This protein binds this small molecule.
Small molecule (SMILES): C[C@H](N)C(=O)N[C@@H](CO)C(=O)N[C@H](C(=O)N[C@H](C(=O)NCC(=O)NCC(=O)N[C@@H](CC(N)=O)C(=O)N[C@@H](CO)C(=O)N[C@@H](CCC(N)=O)C(=O)N[C@@H](CCCN=C(N)N)C(=O)NCC(=O)N[C@@H](CO)C(=O)NCC=O)[C@@H](C)O)[C@@H](C)O

Binding-site contacts:
Ligand atom CB contacts residue TYR386 of chain 1.H at 3.6 Å (hydrophobic).
Ligand atom N contacts residue ASN874 of chain 1.H at 3.4 Å (h-bond).
Ligand atom C contacts residue TYR385 of chain 1.H at 3.5 Å (hydrophobic).
Ligand atom CA contacts residue VAL978 of chain 1.H at 3.4 Å (hydrophobic).
Ligand atom N contacts residue TYR385 of chain 1.H at 3.5 Å (h-bond).
Ligand atom CB contacts residue LEU885 of chain 1.H at 3.6 Å (hydrophobic).
Ligand atom N contacts residue GLY59 of chain 1.G at 3.5 Å (h-bond).
Ligand atom OG contacts residue ASN780 of chain 1.H at 2.8 Å (h-bond).
Ligand atom C contacts residue ASN977 of chain 1.H at 3.5 Å.
Ligand atom CA contacts residue ASN874 of chain 1.H at 3.4 Å.
Ligand atom CG2 contacts residue SER61 of chain 1.G at 3.3 Å.
Ligand atom NH1 contacts residue ASP82 of chain 1.G at 2.8 Å (salt-bridge).
Ligand atom CA contacts residue TYR385 of chain 1.H at 3.7 Å (hydrophobic).
Ligand atom NE2 contacts residue ASP80 of chain 1.G at 3.4 Å (salt-bridge).
Ligand atom O contacts residue ASN60 of chain 1.G at 3.3 Å (h-bond).
Ligand atom N contacts residue PHE878 of chain 1.H at 3.6 Å.
Ligand atom CA contacts residue GLY59 of chain 1.G at 3.6 Å.
Ligand atom OE1 contacts residue ARG78 of chain 1.G at 3.6 Å (salt-bridge).
Ligand atom N contacts residue ASN977 of chain 1.H at 3.0 Å (h-bond).
Ligand atom C contacts residue GLY59 of chain 1.G at 3.6 Å.
Ligand atom CA contacts residue ASN977 of chain 1.H at 3.1 Å.
Ligand atom O contacts residue TYR385 of chain 1.H at 3.5 Å.
Ligand atom O contacts residue TYR386 of chain 1.H at 3.5 Å.
Ligand atom O contacts residue THR781 of chain 1.H at 3.6 Å.
Ligand atom CB contacts residue MET387 of chain 1.H at 3.6 Å (hydrophobic).
Ligand atom N contacts residue GLY59 of chain 1.G at 3.6 Å (h-bond).
Ligand atom CA contacts residue GLY59 of chain 1.G at 3.7 Å.
Ligand atom CA contacts residue ASN60 of chain 1.G at 3.5 Å.
Ligand atom C contacts residue ASN874 of chain 1.H at 3.7 Å.
Ligand atom O contacts residue LYS980 of chain 1.H at 3.2 Å.
Ligand atom CB contacts residue VAL978 of chain 1.H at 3.7 Å (hydrophobic).
Ligand atom CD contacts residue ASP80 of chain 1.G at 3.7 Å.
Ligand atom NH2 contacts residue ARG78 of chain 1.G at 3.3 Å (salt-bridge).
Ligand atom N contacts residue ASN874 of chain 1.H at 3.0 Å (h-bond).
Ligand atom N contacts residue ASN977 of chain 1.H at 3.1 Å (h-bond).
Ligand atom OD1 contacts residue LYS980 of chain 1.H at 3.6 Å (salt-bridge).
Ligand atom OE1 contacts residue ASP80 of chain 1.G at 3.5 Å (salt-bridge).
Ligand atom OD1 contacts residue TYR385 of chain 1.H at 3.6 Å.
Ligand atom N contacts residue ASN780 of chain 1.H at 3.5 Å (h-bond).
Ligand atom CG2 contacts residue MET387 of chain 1.H at 3.7 Å (hydrophobic).

Sequence of chain 1.H:
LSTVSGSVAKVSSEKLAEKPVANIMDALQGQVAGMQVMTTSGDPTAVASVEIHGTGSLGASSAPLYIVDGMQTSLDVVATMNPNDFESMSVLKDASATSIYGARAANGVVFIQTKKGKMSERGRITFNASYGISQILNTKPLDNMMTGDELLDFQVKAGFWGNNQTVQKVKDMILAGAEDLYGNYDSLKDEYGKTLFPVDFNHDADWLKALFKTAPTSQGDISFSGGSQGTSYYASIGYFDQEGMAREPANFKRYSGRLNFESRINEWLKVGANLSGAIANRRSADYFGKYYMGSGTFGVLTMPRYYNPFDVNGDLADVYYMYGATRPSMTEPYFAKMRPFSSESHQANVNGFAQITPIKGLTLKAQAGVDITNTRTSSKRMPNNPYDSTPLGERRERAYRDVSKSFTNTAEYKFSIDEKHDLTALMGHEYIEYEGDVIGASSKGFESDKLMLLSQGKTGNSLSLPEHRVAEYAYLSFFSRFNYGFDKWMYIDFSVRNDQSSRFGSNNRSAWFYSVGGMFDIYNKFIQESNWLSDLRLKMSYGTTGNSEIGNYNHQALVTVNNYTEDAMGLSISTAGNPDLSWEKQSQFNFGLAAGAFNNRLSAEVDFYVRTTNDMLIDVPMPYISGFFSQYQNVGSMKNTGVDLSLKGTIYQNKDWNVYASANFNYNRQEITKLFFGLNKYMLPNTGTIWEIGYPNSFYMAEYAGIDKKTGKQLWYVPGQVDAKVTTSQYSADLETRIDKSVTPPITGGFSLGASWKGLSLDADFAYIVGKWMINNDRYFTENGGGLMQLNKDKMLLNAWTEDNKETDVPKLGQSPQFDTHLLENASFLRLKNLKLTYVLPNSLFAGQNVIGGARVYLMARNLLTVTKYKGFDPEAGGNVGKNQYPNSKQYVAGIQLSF

Sequence of chain 1.G:
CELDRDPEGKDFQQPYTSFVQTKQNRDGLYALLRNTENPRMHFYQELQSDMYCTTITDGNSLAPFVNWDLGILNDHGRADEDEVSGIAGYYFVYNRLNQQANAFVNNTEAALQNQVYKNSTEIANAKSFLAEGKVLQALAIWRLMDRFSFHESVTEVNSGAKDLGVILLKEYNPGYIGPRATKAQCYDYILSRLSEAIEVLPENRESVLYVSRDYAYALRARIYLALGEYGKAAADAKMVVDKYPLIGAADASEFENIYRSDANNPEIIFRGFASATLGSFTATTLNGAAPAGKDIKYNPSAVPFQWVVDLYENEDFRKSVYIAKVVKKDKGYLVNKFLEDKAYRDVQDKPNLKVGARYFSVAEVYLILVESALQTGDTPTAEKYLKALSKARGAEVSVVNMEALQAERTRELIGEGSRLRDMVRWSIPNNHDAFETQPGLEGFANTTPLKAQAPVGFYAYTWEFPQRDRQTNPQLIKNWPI